Sequence of chain 1.A:
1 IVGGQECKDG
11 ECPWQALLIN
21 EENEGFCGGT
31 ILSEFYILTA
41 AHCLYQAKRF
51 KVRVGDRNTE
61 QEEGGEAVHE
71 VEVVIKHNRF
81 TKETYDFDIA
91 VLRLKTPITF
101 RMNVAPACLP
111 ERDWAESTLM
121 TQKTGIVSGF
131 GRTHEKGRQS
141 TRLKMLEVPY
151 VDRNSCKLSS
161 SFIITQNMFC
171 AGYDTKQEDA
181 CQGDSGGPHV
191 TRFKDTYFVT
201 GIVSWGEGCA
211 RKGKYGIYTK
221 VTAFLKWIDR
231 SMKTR

The small molecule below binds the protein below.
Small molecule (SMILES): CN(C)[C@@H]1CCc2cc(N3CC[C@H](NS(=O)(=O)c4ccc5cc(Cl)ccc5c4)C3=O)ccc21

Binding-site contacts:
Ligand atom O1 contacts residue GLN182 of chain 1.A at 3.1 Å.
Ligand atom C22 contacts residue ALA180 of chain 1.A at 3.4 Å (hydrophobic).
Ligand atom C23 contacts residue GLY206 of chain 1.A at 3.7 Å.
Ligand atom C2 contacts residue GLU83 of chain 1.A at 3.0 Å.
Ligand atom N2 contacts residue GLY206 of chain 1.A at 3.1 Å (h-bond).
Ligand atom C22 contacts residue GLY208 of chain 1.A at 3.6 Å.
Ligand atom C8 contacts residue GLY206 of chain 1.A at 3.7 Å.
Ligand atom C21 contacts residue TRP205 of chain 1.A at 3.7 Å (hydrophobic).
Ligand atom C21 contacts residue GLY216 of chain 1.A at 3.7 Å.
Ligand atom C4 contacts residue PHE162 of chain 1.A at 3.6 Å (hydrophobic).
Ligand atom C7 contacts residue GLY206 of chain 1.A at 3.7 Å.
Ligand atom C6 contacts residue TRP205 of chain 1.A at 3.6 Å (hydrophobic).
Ligand atom C19 contacts residue VAL203 of chain 1.A at 3.5 Å (hydrophobic).
Ligand atom C14 contacts residue GLY206 of chain 1.A at 3.2 Å.
Ligand atom C24 contacts residue GLY208 of chain 1.A at 3.5 Å.
Ligand atom O3 contacts residue TRP205 of chain 1.A at 3.6 Å.
Ligand atom C22 contacts residue ASP179 of chain 1.A at 3.7 Å.
Ligand atom C5 contacts residue PHE162 of chain 1.A at 3.4 Å (hydrophobic).
Ligand atom C20 contacts residue TRP205 of chain 1.A at 3.3 Å (hydrophobic).
Ligand atom C18 contacts residue GLY206 of chain 1.A at 3.7 Å.
Ligand atom C10 contacts residue TYR85 of chain 1.A at 3.7 Å (hydrophobic).
Ligand atom C25 contacts residue GLY206 of chain 1.A at 3.0 Å.
Ligand atom C17 contacts residue SER185 of chain 1.A at 3.5 Å.
Ligand atom C4 contacts residue TRP205 of chain 1.A at 3.6 Å (hydrophobic).
Ligand atom C19 contacts residue TRP205 of chain 1.A at 3.4 Å (hydrophobic).
Ligand atom CL1 contacts residue ILE217 of chain 1.A at 3.5 Å.
Ligand atom C21 contacts residue ALA180 of chain 1.A at 3.7 Å (hydrophobic).
Ligand atom C21 contacts residue ASP179 of chain 1.A at 3.5 Å.
Ligand atom O3 contacts residue GLY206 of chain 1.A at 3.5 Å (h-bond).
Ligand atom CL1 contacts residue TYR218 of chain 1.A at 3.5 Å.
Ligand atom N1 contacts residue GLU83 of chain 1.A at 3.2 Å (salt-bridge).
Ligand atom C17 contacts residue TRP205 of chain 1.A at 3.6 Å (hydrophobic).
Ligand atom C1 contacts residue GLU83 of chain 1.A at 3.8 Å.
Ligand atom C2 contacts residue LYS82 of chain 1.A at 3.3 Å.
Ligand atom C2 contacts residue TYR85 of chain 1.A at 3.5 Å (hydrophobic).
Ligand atom CL1 contacts residue GLY216 of chain 1.A at 3.5 Å.
Ligand atom C18 contacts residue TRP205 of chain 1.A at 3.5 Å (hydrophobic).
Ligand atom C5 contacts residue TRP205 of chain 1.A at 3.6 Å (hydrophobic).
Ligand atom O2 contacts residue CYS209 of chain 1.A at 3.3 Å (h-bond).
Ligand atom C12 contacts residue GLY206 of chain 1.A at 3.4 Å.